A small-molecule ligand and the protein it binds are described below.
Small molecule (SMILES): CC(=O)N[C@H]1[C@H](O[C@H]2[C@H](O)[C@@H](NC(C)=O)CO[C@@H]2CO)O[C@H](CO)[C@@H](O[C@@H]2O[C@H](CO)[C@@H](O)[C@H](O)[C@@H]2O)[C@@H]1O

Binding-site contacts:
Ligand atom O5 contacts residue ASN204 of chain 1.B at 2.4 Å (h-bond).
Ligand atom C4 contacts residue ASN204 of chain 1.B at 4.2 Å.
Ligand atom O7 contacts residue ASN204 of chain 1.B at 3.1 Å (h-bond).
Ligand atom C3 contacts residue ASN204 of chain 1.B at 3.7 Å.
Ligand atom C7 contacts residue ASN204 of chain 1.B at 3.1 Å.
Ligand atom C5 contacts residue ASN204 of chain 1.B at 3.7 Å.
Ligand atom C8 contacts residue ASN204 of chain 1.B at 4.2 Å.
Ligand atom C2 contacts residue ASN204 of chain 1.B at 2.4 Å.
Ligand atom C1 contacts residue ASN204 of chain 1.B at 1.4 Å.
Ligand atom N2 contacts residue ASN204 of chain 1.B at 2.7 Å (h-bond).
Ligand atom O7 contacts residue HIS321 of chain 1.B at 3.9 Å.

Sequence of chain 1.B:
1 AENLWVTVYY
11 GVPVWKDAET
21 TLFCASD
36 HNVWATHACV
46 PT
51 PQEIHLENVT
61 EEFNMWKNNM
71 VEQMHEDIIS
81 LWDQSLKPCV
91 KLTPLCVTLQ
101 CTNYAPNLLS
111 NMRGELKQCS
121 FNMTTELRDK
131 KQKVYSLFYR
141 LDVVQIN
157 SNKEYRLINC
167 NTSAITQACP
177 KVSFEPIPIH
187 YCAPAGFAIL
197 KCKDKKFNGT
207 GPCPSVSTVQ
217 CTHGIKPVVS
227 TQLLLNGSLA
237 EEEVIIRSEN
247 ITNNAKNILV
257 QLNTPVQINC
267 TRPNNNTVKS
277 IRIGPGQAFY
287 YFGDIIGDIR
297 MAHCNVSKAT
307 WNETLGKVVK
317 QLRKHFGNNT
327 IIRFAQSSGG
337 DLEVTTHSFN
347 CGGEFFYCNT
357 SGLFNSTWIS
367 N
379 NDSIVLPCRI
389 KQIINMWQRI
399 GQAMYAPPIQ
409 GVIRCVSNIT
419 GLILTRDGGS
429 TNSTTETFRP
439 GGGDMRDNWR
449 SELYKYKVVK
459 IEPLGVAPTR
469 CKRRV